Binding-site contacts:
Ligand atom C3 contacts residue ASN277 of chain 1.A at 3.8 Å.
Ligand atom N2 contacts residue GLU276 of chain 1.A at 4.3 Å.
Ligand atom C7 contacts residue ASN277 of chain 1.A at 4.1 Å.
Ligand atom O7 contacts residue ASN275 of chain 1.A at 3.7 Å.
Ligand atom C2 contacts residue ASN277 of chain 1.A at 2.6 Å.
Ligand atom C5 contacts residue ASN277 of chain 1.A at 3.4 Å.
Ligand atom C8 contacts residue ASN277 of chain 1.A at 4.3 Å.
Ligand atom O5 contacts residue ASN277 of chain 1.A at 2.0 Å (h-bond).
Ligand atom C4 contacts residue ASN277 of chain 1.A at 4.0 Å.
Ligand atom C6 contacts residue ASN277 of chain 1.A at 4.3 Å.
Ligand atom C7 contacts residue ASN275 of chain 1.A at 4.3 Å.
Ligand atom C1 contacts residue ASN277 of chain 1.A at 1.4 Å.
Ligand atom N2 contacts residue ASN277 of chain 1.A at 3.3 Å (h-bond).
Ligand atom N2 contacts residue ASN275 of chain 1.A at 4.4 Å.

This small molecule binds to this protein.
Small molecule (SMILES): CC(=O)N[C@@H]1[C@@H](O)[C@H](O)[C@@H](CO)O[C@H]1O

Sequence of chain 1.A:
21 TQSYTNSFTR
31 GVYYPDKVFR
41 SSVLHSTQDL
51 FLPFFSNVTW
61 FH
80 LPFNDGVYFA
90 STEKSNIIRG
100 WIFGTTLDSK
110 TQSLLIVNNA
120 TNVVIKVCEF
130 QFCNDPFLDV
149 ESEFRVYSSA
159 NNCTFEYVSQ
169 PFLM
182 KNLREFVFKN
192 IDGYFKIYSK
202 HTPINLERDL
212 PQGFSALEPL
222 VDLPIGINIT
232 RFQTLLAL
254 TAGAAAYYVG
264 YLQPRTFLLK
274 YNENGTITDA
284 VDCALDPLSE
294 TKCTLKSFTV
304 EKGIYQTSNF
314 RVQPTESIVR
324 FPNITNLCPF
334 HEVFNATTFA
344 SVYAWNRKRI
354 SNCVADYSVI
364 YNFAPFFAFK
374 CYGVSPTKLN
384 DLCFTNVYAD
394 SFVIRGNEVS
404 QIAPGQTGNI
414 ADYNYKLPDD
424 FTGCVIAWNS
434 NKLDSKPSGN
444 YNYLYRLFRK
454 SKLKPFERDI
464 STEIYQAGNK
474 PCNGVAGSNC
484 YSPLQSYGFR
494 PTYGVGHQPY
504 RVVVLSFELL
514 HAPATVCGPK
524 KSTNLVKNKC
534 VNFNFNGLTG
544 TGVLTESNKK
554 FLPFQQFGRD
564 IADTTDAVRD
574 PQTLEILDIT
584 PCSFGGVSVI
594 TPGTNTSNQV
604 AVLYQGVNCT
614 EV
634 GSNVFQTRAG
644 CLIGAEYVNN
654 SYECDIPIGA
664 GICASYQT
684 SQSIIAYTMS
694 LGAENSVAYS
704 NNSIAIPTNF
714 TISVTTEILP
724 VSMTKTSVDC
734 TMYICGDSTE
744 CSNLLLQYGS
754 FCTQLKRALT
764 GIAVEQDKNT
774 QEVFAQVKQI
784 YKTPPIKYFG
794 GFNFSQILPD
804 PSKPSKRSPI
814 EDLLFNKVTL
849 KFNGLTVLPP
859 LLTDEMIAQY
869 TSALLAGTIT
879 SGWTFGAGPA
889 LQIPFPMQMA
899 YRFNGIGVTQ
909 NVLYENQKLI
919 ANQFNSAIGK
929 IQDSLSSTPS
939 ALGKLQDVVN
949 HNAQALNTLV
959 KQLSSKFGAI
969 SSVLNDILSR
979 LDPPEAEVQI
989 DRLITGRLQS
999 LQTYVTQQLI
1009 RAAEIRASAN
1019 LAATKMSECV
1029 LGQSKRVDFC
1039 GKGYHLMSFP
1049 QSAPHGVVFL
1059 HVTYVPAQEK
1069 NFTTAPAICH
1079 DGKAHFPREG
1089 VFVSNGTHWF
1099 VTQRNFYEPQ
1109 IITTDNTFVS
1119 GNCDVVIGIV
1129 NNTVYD